Binding-site contacts:
Ligand atom C15 contacts residue VAL8 of chain 1.B at 4.0 Å (hydrophobic).
Ligand atom N02 contacts residue CYS47 of chain 1.A at 4.3 Å.
Ligand atom C04 contacts residue CYS47 of chain 1.A at 3.2 Å (hydrophobic).
Ligand atom C13 contacts residue VAL8 of chain 1.B at 3.9 Å (hydrophobic).
Ligand atom C04 contacts residue VAL51 of chain 1.A at 3.6 Å (hydrophobic).
Ligand atom C15 contacts residue PRO172 of chain 1.A at 4.3 Å (hydrophobic).
Ligand atom C18 contacts residue PRO172 of chain 1.A at 3.9 Å (hydrophobic).
Ligand atom C03 contacts residue CYS47 of chain 1.A at 3.6 Å (hydrophobic).
Ligand atom C17 contacts residue PRO172 of chain 1.A at 3.2 Å (hydrophobic).
Ligand atom CL contacts residue LYS127 of chain 1.A at 3.4 Å.
Ligand atom CL contacts residue ILE173 of chain 1.A at 4.0 Å.
Ligand atom C10 contacts residue VAL8 of chain 1.B at 4.0 Å (hydrophobic).
Ligand atom CL contacts residue PHE124 of chain 1.A at 4.2 Å.
Ligand atom C17 contacts residue ILE173 of chain 1.A at 4.1 Å (hydrophobic).
Ligand atom C03 contacts residue VAL51 of chain 1.A at 4.4 Å (hydrophobic).
Ligand atom C18 contacts residue ILE224 of chain 1.A at 3.5 Å (hydrophobic).
Ligand atom S05 contacts residue PHE124 of chain 1.A at 4.1 Å.
Ligand atom O11 contacts residue ILE224 of chain 1.A at 4.4 Å.
Ligand atom C12 contacts residue ILE224 of chain 1.A at 4.4 Å (hydrophobic).
Ligand atom C09 contacts residue LEU223 of chain 1.A at 3.8 Å (hydrophobic).
Ligand atom C17 contacts residue VAL8 of chain 1.B at 4.3 Å (hydrophobic).
Ligand atom C17 contacts residue ILE224 of chain 1.A at 4.1 Å (hydrophobic).
Ligand atom S05 contacts residue CYS47 of chain 1.A at 2.0 Å (h-bond).
Ligand atom C14 contacts residue VAL8 of chain 1.B at 3.6 Å (hydrophobic).

A small-molecule ligand and the protein it binds are described below.
Small molecule (SMILES): CN(CCS)[C@H](O)C(C)(C)Oc1ccc(Cl)cc1

Sequence of chain 1.B:
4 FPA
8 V

Sequence of chain 1.A:
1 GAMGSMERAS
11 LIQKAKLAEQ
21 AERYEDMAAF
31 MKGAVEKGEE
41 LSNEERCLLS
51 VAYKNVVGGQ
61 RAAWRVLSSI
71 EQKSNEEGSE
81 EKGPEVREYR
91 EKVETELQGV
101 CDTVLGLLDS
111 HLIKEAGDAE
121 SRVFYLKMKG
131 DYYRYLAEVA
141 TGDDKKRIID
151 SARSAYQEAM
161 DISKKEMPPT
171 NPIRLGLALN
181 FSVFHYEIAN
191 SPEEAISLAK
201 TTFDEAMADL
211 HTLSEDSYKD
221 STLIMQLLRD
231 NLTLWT